A protein and the small-molecule ligand that binds it are described below.
Small molecule (SMILES): NC(=O)N[C@@H](CC(=O)O)C(=O)O

Sequence of chain 1.A:
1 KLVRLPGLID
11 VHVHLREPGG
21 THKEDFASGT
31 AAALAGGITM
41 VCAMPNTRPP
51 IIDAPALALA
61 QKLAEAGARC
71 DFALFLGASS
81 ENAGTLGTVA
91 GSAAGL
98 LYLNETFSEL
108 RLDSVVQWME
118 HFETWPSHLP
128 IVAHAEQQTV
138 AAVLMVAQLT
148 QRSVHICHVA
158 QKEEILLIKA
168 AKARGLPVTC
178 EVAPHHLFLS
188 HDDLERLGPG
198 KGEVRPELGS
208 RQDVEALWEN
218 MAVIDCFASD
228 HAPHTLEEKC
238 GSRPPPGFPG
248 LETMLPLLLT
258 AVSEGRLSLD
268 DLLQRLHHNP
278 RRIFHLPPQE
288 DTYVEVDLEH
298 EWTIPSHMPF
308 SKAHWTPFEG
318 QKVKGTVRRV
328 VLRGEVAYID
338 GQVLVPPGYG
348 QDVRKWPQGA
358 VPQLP

Binding-site contacts:
Ligand atom O61 contacts residue HIS14 of chain 1.A at 3.0 Å.
Ligand atom N1 contacts residue PRO243 of chain 1.A at 3.1 Å (h-bond).
Ligand atom C2 contacts residue ARG202 of chain 1.A at 3.6 Å.
Ligand atom O2 contacts residue ASP227 of chain 1.A at 3.0 Å (salt-bridge).
Ligand atom O4 contacts residue ZN1 of chain 1.E at 2.0 Å.
Ligand atom O5 contacts residue KCX97 of chain 1.A at 3.6 Å.
Ligand atom C4 contacts residue ZN1 of chain 1.E at 3.1 Å.
Ligand atom C5 contacts residue ZN1 of chain 1.E at 3.7 Å.
Ligand atom O5 contacts residue THR103 of chain 1.A at 2.6 Å (h-bond).
Ligand atom O61 contacts residue PHE104 of chain 1.A at 3.5 Å.
Ligand atom O2 contacts residue ARG202 of chain 1.A at 2.8 Å (salt-bridge).
Ligand atom N1 contacts residue ALA229 of chain 1.A at 3.7 Å.
Ligand atom C5 contacts residue THR103 of chain 1.A at 3.3 Å.
Ligand atom C61 contacts residue ALA229 of chain 1.A at 3.6 Å (hydrophobic).
Ligand atom O4 contacts residue HIS155 of chain 1.A at 3.6 Å (h-bond).
Ligand atom N3 contacts residue PRO243 of chain 1.A at 3.1 Å.
Ligand atom C4 contacts residue THR103 of chain 1.A at 3.4 Å.
Ligand atom O62 contacts residue ARG16 of chain 1.A at 2.7 Å (salt-bridge).
Ligand atom C61 contacts residue ARG16 of chain 1.A at 3.4 Å.
Ligand atom O62 contacts residue PRO243 of chain 1.A at 3.2 Å (h-bond).
Ligand atom N3 contacts residue ARG202 of chain 1.A at 3.1 Å (salt-bridge).
Ligand atom O4 contacts residue ASP227 of chain 1.A at 3.2 Å (salt-bridge).
Ligand atom O61 contacts residue ASN46 of chain 1.A at 2.8 Å (h-bond).
Ligand atom O62 contacts residue ALA229 of chain 1.A at 3.5 Å.
Ligand atom C61 contacts residue PHE104 of chain 1.A at 3.6 Å (hydrophobic).
Ligand atom O4 contacts residue KCX97 of chain 1.A at 2.9 Å (h-bond).
Ligand atom C2 contacts residue PRO243 of chain 1.A at 3.7 Å (hydrophobic).
Ligand atom O4 contacts residue ZN1 of chain 1.F at 2.3 Å.
Ligand atom O5 contacts residue HIS131 of chain 1.A at 3.0 Å (h-bond).
Ligand atom C4 contacts residue KCX97 of chain 1.A at 3.5 Å.
Ligand atom O62 contacts residue HIS231 of chain 1.A at 3.1 Å (h-bond).
Ligand atom O62 contacts residue PHE104 of chain 1.A at 3.4 Å.
Ligand atom O4 contacts residue HIS14 of chain 1.A at 3.6 Å.
Ligand atom C6 contacts residue ALA229 of chain 1.A at 3.7 Å (hydrophobic).
Ligand atom N3 contacts residue GLY244 of chain 1.A at 3.0 Å (h-bond).
Ligand atom O5 contacts residue ZN1 of chain 1.F at 2.3 Å.
Ligand atom O61 contacts residue ARG16 of chain 1.A at 2.9 Å (salt-bridge).
Ligand atom N1 contacts residue GLY244 of chain 1.A at 3.8 Å.
Ligand atom C4 contacts residue ZN1 of chain 1.F at 2.6 Å.
Ligand atom N3 contacts residue VAL201 of chain 1.A at 3.5 Å.